Binding-site contacts:
Ligand atom C7 contacts residue LYS122 of chain 1.B at 4.5 Å.
Ligand atom C1 contacts residue ASN126 of chain 1.B at 1.4 Å.
Ligand atom C7 contacts residue ASN126 of chain 1.B at 3.1 Å.
Ligand atom C4 contacts residue ASN126 of chain 1.B at 4.3 Å.
Ligand atom C2 contacts residue ASN126 of chain 1.B at 2.5 Å.
Ligand atom C8 contacts residue GLU123 of chain 1.B at 4.0 Å.
Ligand atom C3 contacts residue ASN126 of chain 1.B at 3.8 Å.
Ligand atom C8 contacts residue ASN126 of chain 1.B at 4.3 Å.
Ligand atom C5 contacts residue ASN126 of chain 1.B at 3.7 Å.
Ligand atom O7 contacts residue ASN126 of chain 1.B at 2.9 Å (h-bond).
Ligand atom O5 contacts residue ASN126 of chain 1.B at 2.4 Å (h-bond).
Ligand atom C8 contacts residue LYS122 of chain 1.B at 3.2 Å.
Ligand atom N2 contacts residue ASN126 of chain 1.B at 2.9 Å (h-bond).

This protein binds this small molecule.
Small molecule (SMILES): CC(=O)N[C@@H]1[C@@H](O)[C@H](O)[C@@H](CO)O[C@H]1O

Sequence of chain 1.B:
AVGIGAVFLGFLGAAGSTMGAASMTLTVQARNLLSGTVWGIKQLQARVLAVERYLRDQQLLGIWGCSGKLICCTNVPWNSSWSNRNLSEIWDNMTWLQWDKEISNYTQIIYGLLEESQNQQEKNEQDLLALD